The small molecule below binds the protein below.
Small molecule (SMILES): CC(=O)N[C@@H]1[C@@H](O)[C@H](O)[C@@H](CO)O[C@H]1O

Sequence of chain 1.C:
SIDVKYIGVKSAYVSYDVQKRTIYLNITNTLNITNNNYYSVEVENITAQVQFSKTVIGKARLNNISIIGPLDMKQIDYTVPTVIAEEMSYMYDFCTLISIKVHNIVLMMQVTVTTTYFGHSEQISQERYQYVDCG

Binding-site contacts:
Ligand atom C1 contacts residue ASN45 of chain 1.C at 4.4 Å.
Ligand atom C4 contacts residue ASN45 of chain 1.A at 4.2 Å.
Ligand atom C5 contacts residue ASN45 of chain 1.A at 3.7 Å.
Ligand atom N2 contacts residue NAG1 of chain 1.K at 3.4 Å (h-bond).
Ligand atom C1 contacts residue ASN45 of chain 1.A at 1.4 Å.
Ligand atom N2 contacts residue ASN45 of chain 1.A at 2.9 Å (h-bond).
Ligand atom O5 contacts residue NAG1 of chain 1.K at 4.1 Å.
Ligand atom O7 contacts residue ASN45 of chain 1.A at 3.0 Å (h-bond).
Ligand atom O5 contacts residue ASN45 of chain 1.A at 2.4 Å (h-bond).
Ligand atom O4 contacts residue NAG1 of chain 1.K at 3.2 Å (h-bond).
Ligand atom C5 contacts residue NAG1 of chain 1.K at 3.0 Å.
Ligand atom O7 contacts residue NAG1 of chain 1.O at 3.1 Å.
Ligand atom C2 contacts residue NAG1 of chain 1.O at 4.3 Å.
Ligand atom C1 contacts residue NAG1 of chain 1.K at 4.3 Å.
Ligand atom C7 contacts residue NAG1 of chain 1.O at 4.2 Å.
Ligand atom C3 contacts residue NAG1 of chain 1.K at 4.1 Å.
Ligand atom O5 contacts residue ASN45 of chain 1.C at 4.1 Å.
Ligand atom C4 contacts residue NAG1 of chain 1.O at 4.4 Å.
Ligand atom C8 contacts residue ASN45 of chain 1.A at 4.3 Å.
Ligand atom C6 contacts residue NAG1 of chain 1.K at 3.6 Å.
Ligand atom C2 contacts residue ASN45 of chain 1.A at 2.5 Å.
Ligand atom C3 contacts residue ASN45 of chain 1.A at 3.8 Å.
Ligand atom C7 contacts residue ASN45 of chain 1.A at 3.1 Å.
Ligand atom C6 contacts residue NAG1 of chain 1.O at 4.3 Å.
Ligand atom C7 contacts residue NAG1 of chain 1.K at 3.7 Å.
Ligand atom C8 contacts residue NAG1 of chain 1.K at 3.1 Å.
Ligand atom O5 contacts residue NAG1 of chain 1.O at 4.4 Å.
Ligand atom O6 contacts residue NAG1 of chain 1.O at 3.2 Å.
Ligand atom C4 contacts residue NAG1 of chain 1.K at 3.6 Å.

Sequence of chain 1.A:
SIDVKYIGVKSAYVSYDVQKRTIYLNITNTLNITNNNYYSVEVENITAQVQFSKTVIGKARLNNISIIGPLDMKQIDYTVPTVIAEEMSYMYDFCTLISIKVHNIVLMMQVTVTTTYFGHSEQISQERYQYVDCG